Binding-site contacts:
Ligand atom CAR contacts residue GLY262 of chain 1.B at 3.9 Å.
Ligand atom CAL contacts residue PHE163 of chain 1.B at 3.4 Å (hydrophobic).
Ligand atom CAT contacts residue PHE163 of chain 1.B at 3.7 Å (hydrophobic).
Ligand atom CAG contacts residue GLY262 of chain 1.B at 3.5 Å.
Ligand atom CAJ contacts residue GLY262 of chain 1.B at 3.6 Å.
Ligand atom CAO contacts residue HEM1 of chain 1.E at 3.3 Å.
Ligand atom CAS contacts residue CYS129 of chain 1.B at 3.6 Å (hydrophobic).
Ligand atom CAO contacts residue PHE163 of chain 1.B at 3.7 Å (hydrophobic).
Ligand atom CAE contacts residue ARG231 of chain 1.B at 3.9 Å.
Ligand atom CAH contacts residue GLY262 of chain 1.B at 3.4 Å.
Ligand atom OAI contacts residue HEM1 of chain 1.E at 2.5 Å (h-bond).
Ligand atom NAP contacts residue HEM1 of chain 1.E at 2.2 Å.
Ligand atom CAF contacts residue LEU384 of chain 1.B at 3.9 Å (hydrophobic).
Ligand atom CAR contacts residue PHE163 of chain 1.B at 3.9 Å (hydrophobic).
Ligand atom CAJ contacts residue HEM1 of chain 1.E at 3.9 Å.
Ligand atom NAP contacts residue ALA264 of chain 1.B at 3.3 Å.
Ligand atom NAN contacts residue PHE163 of chain 1.B at 3.8 Å.
Ligand atom CAE contacts residue LEU384 of chain 1.B at 3.9 Å (hydrophobic).
Ligand atom CAU contacts residue SER167 of chain 1.B at 3.9 Å.
Ligand atom CAS contacts residue PHE164 of chain 1.B at 3.8 Å (hydrophobic).
Ligand atom CAM contacts residue ALA264 of chain 1.B at 3.7 Å (hydrophobic).
Ligand atom CAJ contacts residue ALA264 of chain 1.B at 3.8 Å (hydrophobic).
Ligand atom CAC contacts residue PHE226 of chain 1.B at 4.0 Å (hydrophobic).
Ligand atom CAT contacts residue VAL130 of chain 1.B at 3.4 Å (hydrophobic).
Ligand atom CAT contacts residue TYR126 of chain 1.B at 3.9 Å (hydrophobic).
Ligand atom CAG contacts residue HEM1 of chain 1.E at 3.2 Å.
Ligand atom CAR contacts residue LEU234 of chain 1.B at 3.8 Å (hydrophobic).
Ligand atom CAQ contacts residue HEM1 of chain 1.E at 3.0 Å.
Ligand atom NAN contacts residue HEM1 of chain 1.E at 3.6 Å.
Ligand atom NAN contacts residue ALA264 of chain 1.B at 3.6 Å.
Ligand atom CAO contacts residue ALA264 of chain 1.B at 3.4 Å (hydrophobic).
Ligand atom CAQ contacts residue ALA264 of chain 1.B at 3.6 Å (hydrophobic).
Ligand atom CAT contacts residue PHE164 of chain 1.B at 3.8 Å (hydrophobic).
Ligand atom CAM contacts residue PHE163 of chain 1.B at 3.3 Å (hydrophobic).
Ligand atom CAD contacts residue ARG231 of chain 1.B at 3.8 Å.
Ligand atom CAS contacts residue PHE163 of chain 1.B at 3.9 Å (hydrophobic).
Ligand atom CAK contacts residue PHE163 of chain 1.B at 3.6 Å (hydrophobic).
Ligand atom CAJ contacts residue SER263 of chain 1.B at 3.9 Å.
Ligand atom CAU contacts residue TYR126 of chain 1.B at 3.8 Å (hydrophobic).
Ligand atom CAU contacts residue PHE163 of chain 1.B at 3.4 Å (hydrophobic).

Sequence of chain 1.B:
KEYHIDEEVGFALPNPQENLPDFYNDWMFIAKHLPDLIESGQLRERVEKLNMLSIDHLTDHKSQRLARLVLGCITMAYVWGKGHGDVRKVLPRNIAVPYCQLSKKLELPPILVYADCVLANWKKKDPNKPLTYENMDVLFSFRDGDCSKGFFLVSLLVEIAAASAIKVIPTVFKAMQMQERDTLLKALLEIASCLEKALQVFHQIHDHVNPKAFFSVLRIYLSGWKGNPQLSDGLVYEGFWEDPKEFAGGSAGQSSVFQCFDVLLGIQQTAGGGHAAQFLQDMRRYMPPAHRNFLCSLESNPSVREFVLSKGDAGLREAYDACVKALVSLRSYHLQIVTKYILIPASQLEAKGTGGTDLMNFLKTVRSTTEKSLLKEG

This small molecule binds to this protein.
Small molecule (SMILES): O[C@H](C[C@H]1c2ccccc2-c2cncn21)C1CCCCC1